Sequence of chain 1.F:
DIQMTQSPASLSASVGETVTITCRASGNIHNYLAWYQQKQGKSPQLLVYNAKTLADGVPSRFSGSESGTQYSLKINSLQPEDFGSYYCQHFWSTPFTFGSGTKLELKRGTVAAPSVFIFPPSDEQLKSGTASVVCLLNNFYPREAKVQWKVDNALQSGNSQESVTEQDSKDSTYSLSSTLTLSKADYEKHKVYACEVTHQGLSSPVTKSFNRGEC

Binding-site contacts:
Ligand atom C6 contacts residue SER67 of chain 1.F at 3.9 Å.
Ligand atom C4 contacts residue ASN382 of chain 1.A at 4.2 Å.
Ligand atom O5 contacts residue ASN382 of chain 1.A at 2.4 Å (h-bond).
Ligand atom C2 contacts residue GLU383 of chain 1.A at 4.1 Å.
Ligand atom C7 contacts residue ASN382 of chain 1.A at 3.3 Å.
Ligand atom C5 contacts residue ASN382 of chain 1.A at 3.6 Å.
Ligand atom O7 contacts residue TRP413 of chain 1.A at 4.2 Å.
Ligand atom O6 contacts residue GLY68 of chain 1.F at 3.8 Å.
Ligand atom O7 contacts residue GLU383 of chain 1.A at 4.1 Å.
Ligand atom C6 contacts residue GLY68 of chain 1.F at 4.2 Å.
Ligand atom C1 contacts residue ASN382 of chain 1.A at 1.4 Å.
Ligand atom C8 contacts residue GLU383 of chain 1.A at 3.2 Å.
Ligand atom O4 contacts residue SER67 of chain 1.F at 3.8 Å.
Ligand atom N2 contacts residue GLU383 of chain 1.A at 2.8 Å (salt-bridge).
Ligand atom N2 contacts residue ASN382 of chain 1.A at 2.8 Å (h-bond).
Ligand atom C3 contacts residue ASN382 of chain 1.A at 3.8 Å.
Ligand atom C7 contacts residue GLU383 of chain 1.A at 3.2 Å.
Ligand atom C2 contacts residue ASN382 of chain 1.A at 2.4 Å.
Ligand atom O7 contacts residue ASN382 of chain 1.A at 3.1 Å (h-bond).
Ligand atom C1 contacts residue GLU383 of chain 1.A at 4.4 Å.
Ligand atom O6 contacts residue SER67 of chain 1.F at 4.2 Å.

Sequence of chain 1.A:
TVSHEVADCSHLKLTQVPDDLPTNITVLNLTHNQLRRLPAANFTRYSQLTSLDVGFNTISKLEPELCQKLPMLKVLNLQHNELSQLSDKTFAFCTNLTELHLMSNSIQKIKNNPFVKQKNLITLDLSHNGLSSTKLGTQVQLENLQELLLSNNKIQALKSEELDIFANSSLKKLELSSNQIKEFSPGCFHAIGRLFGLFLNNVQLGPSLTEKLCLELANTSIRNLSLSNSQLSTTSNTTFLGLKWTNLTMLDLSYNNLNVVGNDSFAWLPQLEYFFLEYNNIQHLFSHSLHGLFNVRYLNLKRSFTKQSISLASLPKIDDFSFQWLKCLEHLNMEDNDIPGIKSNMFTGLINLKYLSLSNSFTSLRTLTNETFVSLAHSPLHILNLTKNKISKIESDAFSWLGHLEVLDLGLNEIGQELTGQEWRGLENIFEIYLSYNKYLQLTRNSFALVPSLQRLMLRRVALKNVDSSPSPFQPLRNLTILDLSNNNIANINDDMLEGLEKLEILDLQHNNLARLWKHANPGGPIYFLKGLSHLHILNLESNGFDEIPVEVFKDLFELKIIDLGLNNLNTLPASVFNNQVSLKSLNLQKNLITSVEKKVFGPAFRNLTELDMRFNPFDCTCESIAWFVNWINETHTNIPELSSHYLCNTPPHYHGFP

This protein binds this small molecule.
Small molecule (SMILES): CC(=O)N[C@H]1[C@H](O[C@H]2[C@H](O)[C@@H](NC(C)=O)CO[C@@H]2CO)O[C@H](CO)[C@@H](O)[C@@H]1O